This small molecule binds to this protein.
Small molecule (SMILES): CC(=O)N[C@H]1[C@H](O[C@H]2[C@H](O)[C@@H](NC(C)=O)CO[C@@H]2CO[C@@H]2O[C@@H](C)[C@@H](O)[C@@H](O)[C@@H]2O)O[C@H](CO)[C@@H](O)[C@@H]1O

Binding-site contacts:
Ligand atom C6 contacts residue TYR198 of chain 1.D at 4.1 Å (hydrophobic).
Ligand atom C1 contacts residue TYR198 of chain 1.D at 3.4 Å (hydrophobic).
Ligand atom C8 contacts residue ASN118 of chain 1.D at 3.4 Å.
Ligand atom C3 contacts residue ASN118 of chain 1.D at 3.8 Å.
Ligand atom C5 contacts residue ASN118 of chain 1.D at 3.7 Å.
Ligand atom O5 contacts residue TYR198 of chain 1.D at 3.5 Å (h-bond).
Ligand atom C6 contacts residue TYR198 of chain 1.D at 3.9 Å (hydrophobic).
Ligand atom O7 contacts residue TYR198 of chain 1.D at 4.1 Å.
Ligand atom C1 contacts residue ASN118 of chain 1.D at 1.4 Å.
Ligand atom O5 contacts residue TYR198 of chain 1.D at 4.3 Å.
Ligand atom C4 contacts residue ASN118 of chain 1.D at 4.2 Å.
Ligand atom O5 contacts residue ASN118 of chain 1.D at 2.4 Å (h-bond).
Ligand atom C6 contacts residue VAL176 of chain 1.D at 3.8 Å (hydrophobic).
Ligand atom C2 contacts residue ASN118 of chain 1.D at 2.4 Å.
Ligand atom C7 contacts residue ASN118 of chain 1.D at 3.4 Å.
Ligand atom N2 contacts residue ASN118 of chain 1.D at 2.9 Å (h-bond).
Ligand atom O7 contacts residue ASN118 of chain 1.D at 4.3 Å.
Ligand atom C5 contacts residue TYR198 of chain 1.D at 3.6 Å (hydrophobic).

Sequence of chain 1.D:
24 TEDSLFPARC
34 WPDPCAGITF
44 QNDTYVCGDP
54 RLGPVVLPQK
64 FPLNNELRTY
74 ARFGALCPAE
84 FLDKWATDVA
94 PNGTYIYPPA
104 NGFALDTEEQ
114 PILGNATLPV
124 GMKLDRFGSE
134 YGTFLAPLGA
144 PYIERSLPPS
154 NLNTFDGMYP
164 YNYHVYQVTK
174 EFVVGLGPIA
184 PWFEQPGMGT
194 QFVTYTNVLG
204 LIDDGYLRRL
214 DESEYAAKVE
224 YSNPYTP